This small molecule binds to this protein.
Small molecule (SMILES): [H]/N=C1\N[C@@]2(c3cc(-c4cccc(C#N)c4)cs3)CN(c3cccc(OC)n3)C[C@H]2C(=O)N1C

Sequence of chain 1.A:
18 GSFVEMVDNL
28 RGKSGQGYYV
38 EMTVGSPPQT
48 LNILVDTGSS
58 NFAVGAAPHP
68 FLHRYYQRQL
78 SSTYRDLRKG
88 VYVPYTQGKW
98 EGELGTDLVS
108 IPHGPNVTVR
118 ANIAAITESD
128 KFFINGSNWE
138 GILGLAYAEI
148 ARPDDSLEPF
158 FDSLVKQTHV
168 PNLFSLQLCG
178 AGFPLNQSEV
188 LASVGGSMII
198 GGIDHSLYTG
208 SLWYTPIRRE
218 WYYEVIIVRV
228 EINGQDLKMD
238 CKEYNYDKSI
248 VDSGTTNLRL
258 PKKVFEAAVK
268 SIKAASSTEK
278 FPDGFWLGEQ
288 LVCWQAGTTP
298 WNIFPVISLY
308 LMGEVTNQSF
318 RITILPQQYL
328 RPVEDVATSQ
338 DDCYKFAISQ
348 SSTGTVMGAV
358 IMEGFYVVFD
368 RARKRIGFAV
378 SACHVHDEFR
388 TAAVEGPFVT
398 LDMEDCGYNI

Binding-site contacts:
Ligand atom N4 contacts residue SER250 of chain 1.A at 3.6 Å (h-bond).
Ligand atom N2 contacts residue ASP53 of chain 1.A at 2.7 Å (salt-bridge).
Ligand atom C21 contacts residue GLY34 of chain 1.A at 3.5 Å.
Ligand atom N5 contacts residue ASP53 of chain 1.A at 2.8 Å (salt-bridge).
Ligand atom O1 contacts residue TYR92 of chain 1.A at 3.6 Å.
Ligand atom S1 contacts residue TYR92 of chain 1.A at 3.5 Å (h-bond).
Ligand atom C23 contacts residue ASN58 of chain 1.A at 3.7 Å.
Ligand atom O2 contacts residue TRP97 of chain 1.A at 3.5 Å.
Ligand atom C22 contacts residue VAL90 of chain 1.A at 3.7 Å (hydrophobic).
Ligand atom N4 contacts residue SER31 of chain 1.A at 3.3 Å (h-bond).
Ligand atom C1 contacts residue ASP53 of chain 1.A at 3.7 Å.
Ligand atom C22 contacts residue ARG149 of chain 1.A at 3.4 Å.
Ligand atom N4 contacts residue GLY251 of chain 1.A at 3.6 Å.
Ligand atom C14 contacts residue GLY251 of chain 1.A at 3.1 Å.
Ligand atom C15 contacts residue GLY251 of chain 1.A at 3.5 Å.
Ligand atom C13 contacts residue SER31 of chain 1.A at 3.7 Å.
Ligand atom S1 contacts residue ILE139 of chain 1.A at 3.7 Å.
Ligand atom C15 contacts residue THR252 of chain 1.A at 3.2 Å.
Ligand atom C15 contacts residue ASP249 of chain 1.A at 3.4 Å.
Ligand atom C19 contacts residue GLN33 of chain 1.A at 3.7 Å.
Ligand atom C20 contacts residue TRP97 of chain 1.A at 3.7 Å (hydrophobic).
Ligand atom C3 contacts residue GLY251 of chain 1.A at 3.6 Å.
Ligand atom N6 contacts residue SER56 of chain 1.A at 3.5 Å.
Ligand atom C13 contacts residue GLY34 of chain 1.A at 3.7 Å.
Ligand atom C21 contacts residue GLY32 of chain 1.A at 3.5 Å.
Ligand atom N4 contacts residue THR253 of chain 1.A at 3.5 Å (h-bond).
Ligand atom C20 contacts residue SER56 of chain 1.A at 3.7 Å.
Ligand atom C3 contacts residue ASP53 of chain 1.A at 3.6 Å.
Ligand atom C13 contacts residue THR253 of chain 1.A at 3.6 Å.
Ligand atom C13 contacts residue GLY251 of chain 1.A at 3.6 Å.
Ligand atom C11 contacts residue SER56 of chain 1.A at 3.5 Å.
Ligand atom C8 contacts residue GLY251 of chain 1.A at 3.5 Å.
Ligand atom N5 contacts residue GLY251 of chain 1.A at 3.5 Å (h-bond).
Ligand atom N5 contacts residue ASP249 of chain 1.A at 2.8 Å (salt-bridge).
Ligand atom N4 contacts residue THR252 of chain 1.A at 3.4 Å.
Ligand atom O2 contacts residue ASN58 of chain 1.A at 3.2 Å.
Ligand atom C21 contacts residue GLN33 of chain 1.A at 3.3 Å.
Ligand atom C16 contacts residue GLY251 of chain 1.A at 3.8 Å.
Ligand atom C24 contacts residue ASN58 of chain 1.A at 3.7 Å.
Ligand atom C6 contacts residue ASP53 of chain 1.A at 3.6 Å.